This small molecule binds to this protein.
Small molecule (SMILES): CC(=O)N[C@H]1[C@H](O[C@H]2[C@H](O)[C@@H](NC(C)=O)CO[C@@H]2CO)O[C@H](CO)[C@@H](O)[C@@H]1O

Sequence of chain 1.C:
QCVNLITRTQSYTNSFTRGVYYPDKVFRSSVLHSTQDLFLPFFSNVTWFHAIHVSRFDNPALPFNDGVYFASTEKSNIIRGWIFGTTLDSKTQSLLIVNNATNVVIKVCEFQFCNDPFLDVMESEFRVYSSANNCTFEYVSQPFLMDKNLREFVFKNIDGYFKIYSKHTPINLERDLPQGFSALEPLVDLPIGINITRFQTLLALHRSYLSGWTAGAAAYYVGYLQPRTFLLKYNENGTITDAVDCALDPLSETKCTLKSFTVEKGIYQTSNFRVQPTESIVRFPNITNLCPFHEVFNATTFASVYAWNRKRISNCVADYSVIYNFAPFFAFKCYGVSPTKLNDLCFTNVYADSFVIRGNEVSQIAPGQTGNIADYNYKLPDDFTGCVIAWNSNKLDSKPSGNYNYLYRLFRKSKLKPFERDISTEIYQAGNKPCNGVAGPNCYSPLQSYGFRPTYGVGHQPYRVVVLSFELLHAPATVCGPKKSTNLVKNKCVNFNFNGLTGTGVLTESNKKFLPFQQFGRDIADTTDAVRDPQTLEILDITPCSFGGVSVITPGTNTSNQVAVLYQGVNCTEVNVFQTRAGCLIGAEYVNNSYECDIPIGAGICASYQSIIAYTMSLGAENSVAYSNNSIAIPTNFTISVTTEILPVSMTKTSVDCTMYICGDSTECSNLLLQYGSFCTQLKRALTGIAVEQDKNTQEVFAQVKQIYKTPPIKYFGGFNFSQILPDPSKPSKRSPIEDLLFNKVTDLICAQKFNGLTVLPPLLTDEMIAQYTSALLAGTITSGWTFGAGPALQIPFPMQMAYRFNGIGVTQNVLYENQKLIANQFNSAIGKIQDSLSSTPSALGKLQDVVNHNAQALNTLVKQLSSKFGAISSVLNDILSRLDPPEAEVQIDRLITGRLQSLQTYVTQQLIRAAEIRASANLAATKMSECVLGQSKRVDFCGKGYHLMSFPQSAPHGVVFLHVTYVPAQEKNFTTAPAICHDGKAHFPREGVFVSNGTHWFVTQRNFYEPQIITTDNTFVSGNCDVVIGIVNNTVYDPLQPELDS

Binding-site contacts:
Ligand atom C5 contacts residue ASN1130 of chain 1.C at 3.7 Å.
Ligand atom O7 contacts residue ASN1130 of chain 1.C at 3.4 Å (h-bond).
Ligand atom O5 contacts residue ASN1130 of chain 1.C at 2.3 Å (h-bond).
Ligand atom C1 contacts residue ASN1130 of chain 1.C at 1.4 Å.
Ligand atom C2 contacts residue ASN1130 of chain 1.C at 2.4 Å.
Ligand atom C4 contacts residue ASN1130 of chain 1.C at 4.2 Å.
Ligand atom N2 contacts residue ASN1130 of chain 1.C at 2.9 Å (h-bond).
Ligand atom C3 contacts residue ASN1130 of chain 1.C at 3.8 Å.
Ligand atom C7 contacts residue ASN1130 of chain 1.C at 3.4 Å.